Sequence of chain 2.B:
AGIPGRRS

The protein below binds the small molecule below.
Small molecule (SMILES): Cn1cc(CNC(=O)c2ccc(C=O)cc2)cn1

Sequence of chain 2.A:
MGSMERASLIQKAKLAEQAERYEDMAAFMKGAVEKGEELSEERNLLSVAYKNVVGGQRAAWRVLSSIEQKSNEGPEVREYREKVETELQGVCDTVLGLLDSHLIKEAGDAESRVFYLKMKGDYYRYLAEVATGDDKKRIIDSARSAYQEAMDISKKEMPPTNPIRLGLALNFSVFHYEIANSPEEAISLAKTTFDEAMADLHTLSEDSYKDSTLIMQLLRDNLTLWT

Binding-site contacts:
Ligand atom C14 contacts residue PRO172 of chain 2.A at 3.4 Å (hydrophobic).
Ligand atom C15 contacts residue LYS127 of chain 2.A at 4.2 Å.
Ligand atom C16 contacts residue LYS127 of chain 2.A at 1.4 Å.
Ligand atom N02 contacts residue PRO9 of chain 2.B at 4.2 Å.
Ligand atom C05 contacts residue LEU223 of chain 2.A at 2.5 Å (hydrophobic).
Ligand atom C04 contacts residue LEU223 of chain 2.A at 3.6 Å (hydrophobic).
Ligand atom C11 contacts residue ILE8 of chain 2.B at 3.9 Å (hydrophobic).
Ligand atom C14 contacts residue GLY176 of chain 2.A at 3.9 Å.
Ligand atom C12 contacts residue LYS127 of chain 2.A at 3.1 Å.
Ligand atom N06 contacts residue LEU223 of chain 2.A at 1.4 Å.
Ligand atom C01 contacts residue PRO9 of chain 2.B at 3.7 Å (hydrophobic).
Ligand atom C13 contacts residue ILE8 of chain 2.B at 4.3 Å (hydrophobic).
Ligand atom C14 contacts residue ILE8 of chain 2.B at 4.2 Å (hydrophobic).
Ligand atom N08 contacts residue PRO9 of chain 2.B at 4.0 Å.
Ligand atom C11 contacts residue LYS127 of chain 2.A at 4.3 Å.
Ligand atom C10 contacts residue ILE8 of chain 2.B at 3.8 Å (hydrophobic).
Ligand atom C07 contacts residue PRO9 of chain 2.B at 4.4 Å (hydrophobic).
Ligand atom C15 contacts residue ILE8 of chain 2.B at 3.8 Å (hydrophobic).
Ligand atom C05 contacts residue ILE224 of chain 2.A at 3.8 Å (hydrophobic).
Ligand atom C12 contacts residue PHE124 of chain 2.A at 4.4 Å (hydrophobic).
Ligand atom N06 contacts residue LEU227 of chain 2.A at 4.4 Å.
Ligand atom C03 contacts residue LEU223 of chain 2.A at 3.6 Å (hydrophobic).
Ligand atom C09 contacts residue ILE8 of chain 2.B at 4.1 Å (hydrophobic).
Ligand atom C14 contacts residue ILE173 of chain 2.A at 4.0 Å (hydrophobic).
Ligand atom C15 contacts residue PRO172 of chain 2.A at 3.5 Å (hydrophobic).
Ligand atom N08 contacts residue ILE8 of chain 2.B at 4.2 Å.
Ligand atom C14 contacts residue LYS127 of chain 2.A at 3.0 Å.
Ligand atom C01 contacts residue LEU223 of chain 2.A at 3.0 Å (hydrophobic).
Ligand atom N06 contacts residue ILE224 of chain 2.A at 4.1 Å.
Ligand atom O17 contacts residue ILE224 of chain 2.A at 3.8 Å.
Ligand atom C13 contacts residue LYS127 of chain 2.A at 2.2 Å.
Ligand atom C15 contacts residue ILE224 of chain 2.A at 3.9 Å (hydrophobic).
Ligand atom C03 contacts residue PRO9 of chain 2.B at 4.1 Å (hydrophobic).
Ligand atom C09 contacts residue ILE224 of chain 2.A at 4.3 Å (hydrophobic).
Ligand atom C01 contacts residue LEU227 of chain 2.A at 4.1 Å (hydrophobic).
Ligand atom C12 contacts residue ILE8 of chain 2.B at 4.1 Å (hydrophobic).
Ligand atom N02 contacts residue LEU227 of chain 2.A at 4.4 Å.
Ligand atom C16 contacts residue PHE124 of chain 2.A at 4.4 Å (hydrophobic).
Ligand atom O17 contacts residue PRO172 of chain 2.A at 4.4 Å.
Ligand atom N02 contacts residue LEU223 of chain 2.A at 2.5 Å.